The small molecule below binds the protein below.
Small molecule (SMILES): CC(=O)C(=O)O

Binding-site contacts:
Ligand atom C contacts residue TYR51 of chain 2.A at 4.1 Å (hydrophobic).
Ligand atom CB contacts residue SER216 of chain 2.A at 4.3 Å.
Ligand atom OXT contacts residue LYS173 of chain 2.A at 2.8 Å (salt-bridge).
Ligand atom CA contacts residue ALA19 of chain 2.A at 3.9 Å (hydrophobic).
Ligand atom CB contacts residue ILE214 of chain 2.A at 3.6 Å (hydrophobic).
Ligand atom OXT contacts residue TYR145 of chain 2.A at 3.3 Å (h-bond).
Ligand atom CB contacts residue ALA19 of chain 2.A at 3.6 Å (hydrophobic).
Ligand atom CA contacts residue TYR145 of chain 2.A at 3.5 Å (hydrophobic).
Ligand atom C contacts residue SER55 of chain 2.A at 3.6 Å.
Ligand atom O contacts residue THR56 of chain 2.A at 2.2 Å (h-bond).
Ligand atom C contacts residue LYS173 of chain 2.A at 2.6 Å.
Ligand atom OXT contacts residue TYR51 of chain 2.A at 3.4 Å.
Ligand atom O contacts residue LYS173 of chain 2.A at 3.7 Å.
Ligand atom OXT contacts residue SER55 of chain 2.A at 2.9 Å (h-bond).
Ligand atom C contacts residue THR56 of chain 2.A at 3.5 Å.
Ligand atom OXT contacts residue GLY54 of chain 2.A at 3.4 Å.
Ligand atom O contacts residue TYR145 of chain 2.A at 4.1 Å.
Ligand atom CB contacts residue GLY215 of chain 2.A at 4.0 Å.
Ligand atom CB contacts residue LYS173 of chain 2.A at 2.6 Å.
Ligand atom O contacts residue ALA19 of chain 2.A at 3.4 Å.
Ligand atom OXT contacts residue THR56 of chain 2.A at 3.9 Å.
Ligand atom CA contacts residue TYR51 of chain 2.A at 4.2 Å (hydrophobic).
Ligand atom CB contacts residue THR56 of chain 2.A at 4.0 Å.
Ligand atom OXT contacts residue ALA19 of chain 2.A at 4.5 Å.
Ligand atom CA contacts residue ILE214 of chain 2.A at 4.0 Å (hydrophobic).
Ligand atom O contacts residue SER55 of chain 2.A at 3.7 Å.
Ligand atom O contacts residue GLY54 of chain 2.A at 4.4 Å.
Ligand atom C contacts residue ALA19 of chain 2.A at 3.7 Å (hydrophobic).
Ligand atom CA contacts residue LYS173 of chain 2.A at 1.4 Å.
Ligand atom C contacts residue GLY54 of chain 2.A at 4.3 Å.
Ligand atom C contacts residue TYR145 of chain 2.A at 3.4 Å (hydrophobic).
Ligand atom CA contacts residue THR56 of chain 2.A at 4.3 Å.

Sequence of chain 2.A:
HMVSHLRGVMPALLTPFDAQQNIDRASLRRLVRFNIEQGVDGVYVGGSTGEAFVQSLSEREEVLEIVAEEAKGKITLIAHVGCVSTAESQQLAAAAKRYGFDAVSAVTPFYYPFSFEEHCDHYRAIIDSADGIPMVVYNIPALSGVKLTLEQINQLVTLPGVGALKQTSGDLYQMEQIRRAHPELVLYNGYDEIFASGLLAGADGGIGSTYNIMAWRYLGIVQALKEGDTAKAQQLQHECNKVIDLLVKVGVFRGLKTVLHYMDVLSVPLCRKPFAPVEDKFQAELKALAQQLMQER